Sequence of chain 1.C:
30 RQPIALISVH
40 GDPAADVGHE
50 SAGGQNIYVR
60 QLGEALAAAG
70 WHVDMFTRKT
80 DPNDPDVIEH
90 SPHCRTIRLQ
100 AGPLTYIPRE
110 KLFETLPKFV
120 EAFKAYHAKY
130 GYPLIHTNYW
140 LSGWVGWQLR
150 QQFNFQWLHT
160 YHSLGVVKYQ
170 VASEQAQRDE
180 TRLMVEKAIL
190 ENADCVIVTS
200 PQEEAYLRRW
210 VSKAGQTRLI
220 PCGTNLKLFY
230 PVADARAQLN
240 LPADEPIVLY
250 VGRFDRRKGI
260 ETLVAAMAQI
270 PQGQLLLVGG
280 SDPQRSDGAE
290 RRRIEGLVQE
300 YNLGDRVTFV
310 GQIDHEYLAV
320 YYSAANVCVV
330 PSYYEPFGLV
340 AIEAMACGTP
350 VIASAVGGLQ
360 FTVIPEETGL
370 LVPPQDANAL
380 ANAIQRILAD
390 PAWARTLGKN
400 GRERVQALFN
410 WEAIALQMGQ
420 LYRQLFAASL

This protein binds this small molecule.
Small molecule (SMILES): O=P(O)(O)OC[C@H]1O[C@@](CO)(O[C@H]2O[C@H](CO)[C@@H](O)[C@H](O)[C@H]2O)[C@@H](O)[C@@H]1O

Binding-site contacts:
Ligand atom O2P contacts residue SER162 of chain 1.C at 2.4 Å (h-bond).
Ligand atom O2 contacts residue HIS161 of chain 1.C at 3.6 Å (h-bond).
Ligand atom O3 contacts residue PHE336 of chain 1.C at 3.4 Å (h-bond).
Ligand atom C6 contacts residue HIS161 of chain 1.C at 3.1 Å.
Ligand atom O4 contacts residue UDP1 of chain 1.X at 3.0 Å (h-bond).
Ligand atom O3 contacts residue GLU334 of chain 1.C at 2.6 Å (salt-bridge).
Ligand atom O5 contacts residue ARG256 of chain 1.C at 3.4 Å (salt-bridge).
Ligand atom C2 contacts residue UDP1 of chain 1.X at 3.6 Å.
Ligand atom O6 contacts residue TYR138 of chain 1.C at 3.2 Å (h-bond).
Ligand atom C4 contacts residue PRO335 of chain 1.C at 3.5 Å (hydrophobic).
Ligand atom O2 contacts residue UDP1 of chain 1.X at 2.9 Å (h-bond).
Ligand atom C2 contacts residue HIS161 of chain 1.C at 2.9 Å.
Ligand atom O3 contacts residue PRO335 of chain 1.C at 3.0 Å (h-bond).
Ligand atom O5 contacts residue UDP1 of chain 1.X at 3.1 Å (h-bond).
Ligand atom O1 contacts residue GLY52 of chain 1.C at 3.3 Å.
Ligand atom O3P contacts residue TYR333 of chain 1.C at 3.4 Å (h-bond).
Ligand atom O1P contacts residue LYS167 of chain 1.C at 3.3 Å.
Ligand atom C3 contacts residue GLN54 of chain 1.C at 3.6 Å.
Ligand atom P contacts residue TYR138 of chain 1.C at 3.6 Å.
Ligand atom P contacts residue SER162 of chain 1.C at 3.6 Å.
Ligand atom O3P contacts residue ARG108 of chain 1.C at 3.2 Å (salt-bridge).
Ligand atom C1 contacts residue HIS161 of chain 1.C at 2.9 Å.
Ligand atom O2 contacts residue ARG256 of chain 1.C at 2.7 Å (salt-bridge).
Ligand atom O6 contacts residue ARG108 of chain 1.C at 3.4 Å (salt-bridge).
Ligand atom O2P contacts residue TYR333 of chain 1.C at 3.2 Å (h-bond).
Ligand atom C2 contacts residue UDP1 of chain 1.X at 3.6 Å.
Ligand atom O3 contacts residue GLN54 of chain 1.C at 3.4 Å (h-bond).
Ligand atom O5 contacts residue ARG252 of chain 1.C at 3.4 Å (salt-bridge).
Ligand atom O1P contacts residue ARG181 of chain 1.C at 2.9 Å (salt-bridge).
Ligand atom O6 contacts residue HIS161 of chain 1.C at 2.6 Å (h-bond).
Ligand atom O2 contacts residue UDP1 of chain 1.X at 2.9 Å (h-bond).
Ligand atom O5 contacts residue HIS161 of chain 1.C at 3.2 Å (h-bond).
Ligand atom C1 contacts residue UDP1 of chain 1.X at 3.1 Å.
Ligand atom O1P contacts residue TYR138 of chain 1.C at 2.8 Å (h-bond).
Ligand atom O4 contacts residue PHE336 of chain 1.C at 2.8 Å (h-bond).
Ligand atom C6 contacts residue GLY53 of chain 1.C at 3.6 Å.
Ligand atom C4 contacts residue PHE336 of chain 1.C at 3.4 Å (hydrophobic).
Ligand atom C3 contacts residue UDP1 of chain 1.X at 3.3 Å.
Ligand atom C1 contacts residue GLY52 of chain 1.C at 3.5 Å.
Ligand atom O2P contacts residue ARG256 of chain 1.C at 3.3 Å (salt-bridge).